The small molecule below binds the protein below.
Small molecule (SMILES): CC(=O)N[C@@H]1[C@@H](O)[C@H](O)[C@@H](CO)O[C@@H]1O

Sequence of chain 1.B:
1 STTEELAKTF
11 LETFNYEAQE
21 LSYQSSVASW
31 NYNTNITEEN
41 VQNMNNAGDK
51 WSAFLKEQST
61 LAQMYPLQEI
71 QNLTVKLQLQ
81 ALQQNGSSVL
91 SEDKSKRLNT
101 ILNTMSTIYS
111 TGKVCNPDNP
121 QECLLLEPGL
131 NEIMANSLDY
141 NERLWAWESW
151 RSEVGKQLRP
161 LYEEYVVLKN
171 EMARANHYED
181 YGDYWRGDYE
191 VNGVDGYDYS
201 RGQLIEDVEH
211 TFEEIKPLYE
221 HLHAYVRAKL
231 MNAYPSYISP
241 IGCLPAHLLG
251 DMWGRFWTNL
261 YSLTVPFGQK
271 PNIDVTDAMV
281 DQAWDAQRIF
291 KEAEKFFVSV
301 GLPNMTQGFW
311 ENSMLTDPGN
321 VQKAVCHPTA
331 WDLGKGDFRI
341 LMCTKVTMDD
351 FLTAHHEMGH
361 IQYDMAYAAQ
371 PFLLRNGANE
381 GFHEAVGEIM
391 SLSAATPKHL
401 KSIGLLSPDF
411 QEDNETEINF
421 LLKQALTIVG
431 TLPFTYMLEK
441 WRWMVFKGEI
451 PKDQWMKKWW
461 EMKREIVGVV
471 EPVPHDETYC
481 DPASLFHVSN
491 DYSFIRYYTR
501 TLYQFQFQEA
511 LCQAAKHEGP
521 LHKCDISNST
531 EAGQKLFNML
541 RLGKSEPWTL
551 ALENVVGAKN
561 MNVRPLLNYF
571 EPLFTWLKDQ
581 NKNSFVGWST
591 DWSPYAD

Binding-site contacts:
Ligand atom C7 contacts residue ASN528 of chain 1.B at 3.3 Å.
Ligand atom O3 contacts residue SER402 of chain 1.B at 3.3 Å (h-bond).
Ligand atom C3 contacts residue SER402 of chain 1.B at 4.2 Å.
Ligand atom O5 contacts residue ASN528 of chain 1.B at 3.9 Å.
Ligand atom C8 contacts residue ASN528 of chain 1.B at 3.8 Å.
Ligand atom C8 contacts residue HIS399 of chain 1.B at 4.4 Å.
Ligand atom C2 contacts residue ASN528 of chain 1.B at 3.3 Å.
Ligand atom O1 contacts residue ASN528 of chain 1.B at 2.4 Å (h-bond).
Ligand atom N2 contacts residue SER402 of chain 1.B at 3.4 Å (h-bond).
Ligand atom O7 contacts residue SER402 of chain 1.B at 3.5 Å (h-bond).
Ligand atom C2 contacts residue SER402 of chain 1.B at 4.3 Å.
Ligand atom C7 contacts residue SER402 of chain 1.B at 3.1 Å.
Ligand atom O7 contacts residue ASN528 of chain 1.B at 3.7 Å.
Ligand atom C8 contacts residue SER527 of chain 1.B at 3.5 Å.
Ligand atom N2 contacts residue ASN528 of chain 1.B at 3.1 Å (h-bond).
Ligand atom C8 contacts residue ASP525 of chain 1.B at 4.4 Å.
Ligand atom C8 contacts residue SER402 of chain 1.B at 3.2 Å.
Ligand atom C1 contacts residue ASN528 of chain 1.B at 2.7 Å.